This protein binds this small molecule.
Small molecule (SMILES): CC1=C(/C=C/C(C)=C/C=C/C(C)=C/C=O)C(C)(C)CCC1

Sequence of chain 1.A:
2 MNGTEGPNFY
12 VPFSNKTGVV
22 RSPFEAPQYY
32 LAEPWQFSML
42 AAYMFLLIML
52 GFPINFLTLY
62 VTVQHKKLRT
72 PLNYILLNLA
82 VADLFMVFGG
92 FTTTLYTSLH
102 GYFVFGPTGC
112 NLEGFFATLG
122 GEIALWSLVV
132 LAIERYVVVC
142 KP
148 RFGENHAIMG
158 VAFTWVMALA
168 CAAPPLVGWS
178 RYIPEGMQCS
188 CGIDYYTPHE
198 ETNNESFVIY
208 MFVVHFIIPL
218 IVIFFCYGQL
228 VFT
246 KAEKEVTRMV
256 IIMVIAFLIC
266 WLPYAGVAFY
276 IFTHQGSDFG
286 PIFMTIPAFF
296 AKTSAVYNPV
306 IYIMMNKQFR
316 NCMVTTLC

Binding-site contacts:
Ligand atom C14 contacts residue CYS188 of chain 1.A at 3.8 Å (hydrophobic).
Ligand atom C4 contacts residue TRP266 of chain 1.A at 4.0 Å (hydrophobic).
Ligand atom C12 contacts residue ALA118 of chain 1.A at 3.7 Å (hydrophobic).
Ligand atom C9 contacts residue THR119 of chain 1.A at 3.7 Å.
Ligand atom C15 contacts residue GLU114 of chain 1.A at 3.7 Å.
Ligand atom C5 contacts residue GLU123 of chain 1.A at 3.3 Å.
Ligand atom C11 contacts residue THR119 of chain 1.A at 3.9 Å.
Ligand atom C1 contacts residue GLU123 of chain 1.A at 4.0 Å.
Ligand atom C12 contacts residue CYS188 of chain 1.A at 3.8 Å (hydrophobic).
Ligand atom C3 contacts residue PHE213 of chain 1.A at 3.9 Å (hydrophobic).
Ligand atom C14 contacts residue ALA118 of chain 1.A at 3.7 Å (hydrophobic).
Ligand atom C4 contacts residue PHE262 of chain 1.A at 3.6 Å (hydrophobic).
Ligand atom C18 contacts residue GLU123 of chain 1.A at 3.4 Å.
Ligand atom C16 contacts residue GLU123 of chain 1.A at 3.6 Å.
Ligand atom C13 contacts residue LYS297 of chain 1.A at 3.6 Å.
Ligand atom C9 contacts residue TYR269 of chain 1.A at 3.8 Å (hydrophobic).
Ligand atom C20 contacts residue GLU182 of chain 1.A at 4.0 Å.
Ligand atom C10 contacts residue THR119 of chain 1.A at 3.2 Å.
Ligand atom C13 contacts residue CYS188 of chain 1.A at 3.6 Å (hydrophobic).
Ligand atom C20 contacts residue ALA293 of chain 1.A at 3.7 Å (hydrophobic).
Ligand atom C14 contacts residue GLU114 of chain 1.A at 3.9 Å.
Ligand atom C16 contacts residue HIS212 of chain 1.A at 3.9 Å.
Ligand atom C8 contacts residue TRP266 of chain 1.A at 3.9 Å (hydrophobic).
Ligand atom C4 contacts residue GLU123 of chain 1.A at 3.9 Å.
Ligand atom C16 contacts residue MET208 of chain 1.A at 3.6 Å (hydrophobic).
Ligand atom C3 contacts residue TRP266 of chain 1.A at 4.0 Å (hydrophobic).
Ligand atom C15 contacts residue LYS297 of chain 1.A at 1.3 Å.
Ligand atom C17 contacts residue ALA270 of chain 1.A at 4.0 Å (hydrophobic).
Ligand atom C14 contacts residue LYS297 of chain 1.A at 2.3 Å.
Ligand atom C11 contacts residue TYR269 of chain 1.A at 3.7 Å (hydrophobic).
Ligand atom C20 contacts residue TYR269 of chain 1.A at 3.5 Å (hydrophobic).
Ligand atom C2 contacts residue PHE213 of chain 1.A at 3.4 Å (hydrophobic).
Ligand atom C16 contacts residue PHE213 of chain 1.A at 4.0 Å (hydrophobic).
Ligand atom C15 contacts residue SER187 of chain 1.A at 3.6 Å.
Ligand atom C19 contacts residue TYR192 of chain 1.A at 3.3 Å (hydrophobic).
Ligand atom C18 contacts residue GLY122 of chain 1.A at 3.5 Å.
Ligand atom C15 contacts residue ALA293 of chain 1.A at 3.3 Å (hydrophobic).
Ligand atom C10 contacts residue TRP266 of chain 1.A at 3.9 Å (hydrophobic).
Ligand atom C6 contacts residue GLU123 of chain 1.A at 3.6 Å.
Ligand atom C19 contacts residue TYR269 of chain 1.A at 3.6 Å (hydrophobic).